Sequence of chain 1.A:
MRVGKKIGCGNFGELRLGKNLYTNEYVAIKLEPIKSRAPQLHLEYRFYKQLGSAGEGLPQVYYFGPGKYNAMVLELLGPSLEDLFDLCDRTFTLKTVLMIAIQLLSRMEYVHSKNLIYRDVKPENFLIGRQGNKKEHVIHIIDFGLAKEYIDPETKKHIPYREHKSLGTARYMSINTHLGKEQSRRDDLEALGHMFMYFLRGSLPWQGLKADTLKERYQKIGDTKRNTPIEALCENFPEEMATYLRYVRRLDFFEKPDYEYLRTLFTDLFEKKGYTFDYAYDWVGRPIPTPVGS

The protein below binds the small molecule below.
Small molecule (SMILES): CC(C)n1cnc2/c(=N/c3cccc(Cl)c3)nc(NCCO)[nH]c21

Binding-site contacts:
Ligand atom N1 contacts residue LEU129 of chain 1.A at 3.9 Å.
Ligand atom CAH contacts residue GLY80 of chain 1.A at 3.5 Å.
Ligand atom CAR contacts residue PRO294 of chain 1.A at 3.9 Å (hydrophobic).
Ligand atom C6 contacts residue LEU16 of chain 1.A at 3.8 Å (hydrophobic).
Ligand atom N3 contacts residue LEU129 of chain 1.A at 3.8 Å.
Ligand atom CAH contacts residue PRO294 of chain 1.A at 3.7 Å (hydrophobic).
Ligand atom C5 contacts residue LEU129 of chain 1.A at 3.7 Å (hydrophobic).
Ligand atom N6 contacts residue LEU79 of chain 1.A at 3.1 Å (h-bond).
Ligand atom CL contacts residue THR293 of chain 1.A at 3.7 Å.
Ligand atom C8 contacts residue ALA29 of chain 1.A at 3.8 Å (hydrophobic).
Ligand atom C2 contacts residue LEU16 of chain 1.A at 3.4 Å (hydrophobic).
Ligand atom C5 contacts residue LEU16 of chain 1.A at 3.9 Å (hydrophobic).
Ligand atom C6 contacts residue LEU129 of chain 1.A at 3.9 Å (hydrophobic).
Ligand atom CAB contacts residue LEU76 of chain 1.A at 3.6 Å (hydrophobic).
Ligand atom CAB contacts residue ILE144 of chain 1.A at 3.7 Å (hydrophobic).
Ligand atom CL contacts residue PRO292 of chain 1.A at 3.2 Å.
Ligand atom OAC contacts residue ILE8 of chain 1.A at 2.7 Å (h-bond).
Ligand atom C8 contacts residue GLU77 of chain 1.A at 3.1 Å.
Ligand atom CAJ contacts residue GLY9 of chain 1.A at 3.5 Å.
Ligand atom CAJ contacts residue LEU16 of chain 1.A at 3.9 Å (hydrophobic).
Ligand atom CAR contacts residue LEU79 of chain 1.A at 3.6 Å (hydrophobic).
Ligand atom CL contacts residue PRO294 of chain 1.A at 3.6 Å.
Ligand atom CAG contacts residue ILE8 of chain 1.A at 3.5 Å (hydrophobic).
Ligand atom CAQ contacts residue PRO294 of chain 1.A at 3.8 Å (hydrophobic).
Ligand atom N7 contacts residue LEU79 of chain 1.A at 2.9 Å (h-bond).
Ligand atom N7 contacts residue GLU77 of chain 1.A at 3.9 Å.
Ligand atom CAJ contacts residue ILE8 of chain 1.A at 3.7 Å (hydrophobic).
Ligand atom OAC contacts residue GLY9 of chain 1.A at 3.4 Å.
Ligand atom N1 contacts residue LEU16 of chain 1.A at 3.5 Å.
Ligand atom N7 contacts residue LEU78 of chain 1.A at 3.7 Å.
Ligand atom C8 contacts residue LEU79 of chain 1.A at 3.5 Å (hydrophobic).
Ligand atom CAA contacts residue LEU76 of chain 1.A at 3.8 Å (hydrophobic).
Ligand atom CAH contacts residue LEU79 of chain 1.A at 3.4 Å (hydrophobic).
Ligand atom N3 contacts residue LEU16 of chain 1.A at 3.6 Å.
Ligand atom C2 contacts residue LEU129 of chain 1.A at 3.9 Å (hydrophobic).
Ligand atom N2 contacts residue LEU16 of chain 1.A at 4.0 Å.
Ligand atom CL contacts residue PRO81 of chain 1.A at 3.9 Å.
Ligand atom C4 contacts residue LEU129 of chain 1.A at 3.6 Å (hydrophobic).
Ligand atom C4 contacts residue LEU16 of chain 1.A at 3.8 Å (hydrophobic).
Ligand atom CAE contacts residue ILE8 of chain 1.A at 3.2 Å (hydrophobic).